Binding-site contacts:
Ligand atom C25 contacts residue ASP190 of chain 1.D at 3.5 Å.
Ligand atom F24 contacts residue LEU117 of chain 1.D at 3.0 Å.
Ligand atom N22 contacts residue ASP190 of chain 1.D at 3.0 Å (salt-bridge).
Ligand atom C16 contacts residue LYS71 of chain 1.D at 3.8 Å.
Ligand atom C7 contacts residue ALA69 of chain 1.D at 3.5 Å (hydrophobic).
Ligand atom C8 contacts residue LEU179 of chain 1.D at 3.6 Å (hydrophobic).
Ligand atom C10 contacts residue VAL58 of chain 1.D at 3.6 Å (hydrophobic).
Ligand atom C18 contacts residue ALA69 of chain 1.D at 3.3 Å (hydrophobic).
Ligand atom C23 contacts residue GLU84 of chain 1.D at 3.6 Å.
Ligand atom C27 contacts residue ASN177 of chain 1.D at 3.7 Å.
Ligand atom N21 contacts residue LEU99 of chain 1.D at 3.5 Å.
Ligand atom C1 contacts residue HIS122 of chain 1.D at 3.8 Å.
Ligand atom C18 contacts residue LYS71 of chain 1.D at 3.5 Å.
Ligand atom C9 contacts residue LEU179 of chain 1.D at 3.8 Å (hydrophobic).
Ligand atom F24 contacts residue VAL118 of chain 1.D at 2.9 Å.
Ligand atom C1 contacts residue ILE50 of chain 1.D at 3.6 Å (hydrophobic).
Ligand atom C18 contacts residue SER119 of chain 1.D at 3.0 Å.
Ligand atom C27 contacts residue ASP190 of chain 1.D at 3.0 Å.
Ligand atom N3 contacts residue TYR121 of chain 1.D at 3.9 Å.
Ligand atom C4 contacts residue ALA69 of chain 1.D at 3.9 Å (hydrophobic).
Ligand atom C20 contacts residue SER119 of chain 1.D at 3.8 Å.
Ligand atom C23 contacts residue TYR88 of chain 1.D at 3.7 Å (hydrophobic).
Ligand atom N13 contacts residue LYS71 of chain 1.D at 3.5 Å.
Ligand atom C20 contacts residue LEU99 of chain 1.D at 3.9 Å (hydrophobic).
Ligand atom C18 contacts residue LEU117 of chain 1.D at 3.8 Å (hydrophobic).
Ligand atom N3 contacts residue HIS122 of chain 1.D at 3.2 Å (h-bond).
Ligand atom F24 contacts residue SER119 of chain 1.D at 2.9 Å.
Ligand atom C10 contacts residue LEU179 of chain 1.D at 3.7 Å (hydrophobic).
Ligand atom C19 contacts residue SER119 of chain 1.D at 3.1 Å.
Ligand atom C2 contacts residue TYR121 of chain 1.D at 3.6 Å (hydrophobic).
Ligand atom C7 contacts residue LEU179 of chain 1.D at 3.5 Å (hydrophobic).
Ligand atom C17 contacts residue SER119 of chain 1.D at 3.5 Å.
Ligand atom C2 contacts residue HIS122 of chain 1.D at 2.9 Å.
Ligand atom C5 contacts residue LEU179 of chain 1.D at 3.5 Å (hydrophobic).
Ligand atom C19 contacts residue LEU117 of chain 1.D at 3.8 Å (hydrophobic).
Ligand atom N21 contacts residue GLU84 of chain 1.D at 3.8 Å.
Ligand atom C4 contacts residue LEU179 of chain 1.D at 3.4 Å (hydrophobic).
Ligand atom N6 contacts residue ILE50 of chain 1.D at 3.2 Å.
Ligand atom N21 contacts residue LYS71 of chain 1.D at 3.8 Å.
Ligand atom C17 contacts residue LYS71 of chain 1.D at 3.6 Å.

The small molecule below binds the protein below.
Small molecule (SMILES): CC(=O)Nc1nc(-c2ccc(F)c(C)n2)c(-c2ccc3nccnc3c2)[nH]1

Sequence of chain 1.D:
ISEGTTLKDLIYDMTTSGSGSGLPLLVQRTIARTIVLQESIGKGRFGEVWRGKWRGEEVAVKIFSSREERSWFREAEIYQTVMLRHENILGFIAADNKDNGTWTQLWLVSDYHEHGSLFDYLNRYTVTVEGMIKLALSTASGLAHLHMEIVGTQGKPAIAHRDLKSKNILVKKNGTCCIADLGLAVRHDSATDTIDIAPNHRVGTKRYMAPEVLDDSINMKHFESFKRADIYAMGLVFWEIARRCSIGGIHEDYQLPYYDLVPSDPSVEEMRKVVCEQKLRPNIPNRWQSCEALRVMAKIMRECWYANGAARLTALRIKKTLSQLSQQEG